Binding-site contacts:
Ligand atom C16 contacts residue MET111 of chain 1.A at 3.5 Å (hydrophobic).
Ligand atom N20 contacts residue ASP112 of chain 1.A at 3.1 Å (salt-bridge).
Ligand atom C11 contacts residue LEU168 of chain 1.A at 3.7 Å (hydrophobic).
Ligand atom C31 contacts residue LYS55 of chain 1.A at 3.7 Å.
Ligand atom C06 contacts residue GLN117 of chain 1.A at 3.7 Å.
Ligand atom C03 contacts residue EDO1 of chain 1.D at 2.9 Å.
Ligand atom C02 contacts residue ASP112 of chain 1.A at 3.8 Å.
Ligand atom C27 contacts residue MET111 of chain 1.A at 3.6 Å (hydrophobic).
Ligand atom N21 contacts residue LEU168 of chain 1.A at 3.5 Å.
Ligand atom C26 contacts residue LEU168 of chain 1.A at 3.3 Å (hydrophobic).
Ligand atom C06 contacts residue ALA113 of chain 1.A at 3.5 Å (hydrophobic).
Ligand atom C08 contacts residue ALA113 of chain 1.A at 3.5 Å (hydrophobic).
Ligand atom C08 contacts residue ASP112 of chain 1.A at 3.6 Å.
Ligand atom F38 contacts residue LYS55 of chain 1.A at 3.7 Å.
Ligand atom C05 contacts residue LEU106 of chain 1.A at 3.7 Å (hydrophobic).
Ligand atom C04 contacts residue LEU106 of chain 1.A at 3.6 Å (hydrophobic).
Ligand atom C18 contacts residue ASP112 of chain 1.A at 3.4 Å.
Ligand atom N19 contacts residue MET111 of chain 1.A at 3.1 Å (h-bond).
Ligand atom C28 contacts residue LYS55 of chain 1.A at 3.5 Å.
Ligand atom C05 contacts residue LYS55 of chain 1.A at 3.6 Å.
Ligand atom C15 contacts residue LEU110 of chain 1.A at 3.6 Å (hydrophobic).
Ligand atom C35 contacts residue ALA53 of chain 1.A at 3.8 Å (hydrophobic).
Ligand atom C07 contacts residue ILE86 of chain 1.A at 3.3 Å (hydrophobic).
Ligand atom C16 contacts residue ILE32 of chain 1.A at 3.7 Å (hydrophobic).
Ligand atom N20 contacts residue MET111 of chain 1.A at 2.8 Å (h-bond).
Ligand atom C33 contacts residue LEU110 of chain 1.A at 3.5 Å (hydrophobic).
Ligand atom C08 contacts residue GLN117 of chain 1.A at 3.8 Å.
Ligand atom C29 contacts residue ILE32 of chain 1.A at 3.6 Å (hydrophobic).
Ligand atom C13 contacts residue ALA53 of chain 1.A at 3.5 Å (hydrophobic).
Ligand atom C05 contacts residue MET108 of chain 1.A at 3.7 Å (hydrophobic).
Ligand atom C04 contacts residue ILE86 of chain 1.A at 3.7 Å (hydrophobic).
Ligand atom C17 contacts residue LEU168 of chain 1.A at 3.8 Å (hydrophobic).
Ligand atom C13 contacts residue MET111 of chain 1.A at 3.7 Å (hydrophobic).
Ligand atom C29 contacts residue ASP112 of chain 1.A at 3.5 Å.
Ligand atom C10 contacts residue LYS55 of chain 1.A at 3.6 Å.
Ligand atom C08 contacts residue ILE32 of chain 1.A at 3.6 Å (hydrophobic).
Ligand atom C06 contacts residue ASN114 of chain 1.A at 3.5 Å.
Ligand atom C15 contacts residue MET111 of chain 1.A at 3.6 Å (hydrophobic).
Ligand atom C17 contacts residue MET108 of chain 1.A at 3.7 Å (hydrophobic).
Ligand atom C13 contacts residue GLU109 of chain 1.A at 3.6 Å.

A small-molecule ligand and the protein it binds are described below.
Small molecule (SMILES): COc1cc(NC(=O)c2cccc(-n3ncc4cc(Nc5ccccc5F)ccc43)c2)cc(OC)c1OC

Sequence of chain 1.A:
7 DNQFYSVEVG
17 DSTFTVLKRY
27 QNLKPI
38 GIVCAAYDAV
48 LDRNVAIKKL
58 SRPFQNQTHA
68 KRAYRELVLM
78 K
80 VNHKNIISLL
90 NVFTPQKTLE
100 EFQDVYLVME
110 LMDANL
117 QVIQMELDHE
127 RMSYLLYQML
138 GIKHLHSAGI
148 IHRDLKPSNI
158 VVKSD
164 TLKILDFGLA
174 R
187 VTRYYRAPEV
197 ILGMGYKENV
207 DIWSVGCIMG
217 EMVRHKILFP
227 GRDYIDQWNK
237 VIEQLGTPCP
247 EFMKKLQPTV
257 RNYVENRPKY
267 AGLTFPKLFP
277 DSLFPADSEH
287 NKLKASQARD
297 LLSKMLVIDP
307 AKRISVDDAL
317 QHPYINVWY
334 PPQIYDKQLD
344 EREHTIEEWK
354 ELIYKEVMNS